Sequence of chain 33.A:
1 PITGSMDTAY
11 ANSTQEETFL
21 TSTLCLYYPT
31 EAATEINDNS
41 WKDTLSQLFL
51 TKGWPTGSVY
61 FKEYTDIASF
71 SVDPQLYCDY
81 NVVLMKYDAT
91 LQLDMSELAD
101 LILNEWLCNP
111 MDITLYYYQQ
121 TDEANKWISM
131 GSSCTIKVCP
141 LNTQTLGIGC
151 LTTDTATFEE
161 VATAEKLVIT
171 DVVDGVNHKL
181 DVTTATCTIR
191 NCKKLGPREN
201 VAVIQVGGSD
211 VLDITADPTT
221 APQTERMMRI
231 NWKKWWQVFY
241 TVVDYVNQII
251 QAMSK

Binding-site contacts:
Ligand atom C2 contacts residue ASN12 of chain 33.A at 3.5 Å.
Ligand atom O7 contacts residue ASN12 of chain 33.A at 4.2 Å.
Ligand atom C7 contacts residue ASN12 of chain 33.A at 4.3 Å.
Ligand atom C5 contacts residue ASN12 of chain 33.A at 3.9 Å.
Ligand atom C1 contacts residue ASN12 of chain 33.A at 2.1 Å.
Ligand atom N2 contacts residue ASN12 of chain 33.A at 4.0 Å.
Ligand atom O5 contacts residue ASN12 of chain 33.A at 2.5 Å (h-bond).

The small molecule below binds the protein below.
Small molecule (SMILES): CC(=O)N[C@H]1[C@H](O[C@H]2[C@H](O)[C@@H](NC(C)=O)CO[C@@H]2CO)O[C@H](CO)[C@@H](O)[C@@H]1O